Binding-site contacts:
Ligand atom C12 contacts residue PHE187 of chain 1.E at 3.6 Å (hydrophobic).
Ligand atom C1 contacts residue PHE187 of chain 1.E at 4.0 Å (hydrophobic).
Ligand atom C3 contacts residue PHE187 of chain 1.E at 3.5 Å (hydrophobic).
Ligand atom O18 contacts residue CYS320 of chain 1.E at 3.6 Å (h-bond).
Ligand atom O18 contacts residue CYS319 of chain 1.E at 2.7 Å (h-bond).
Ligand atom C11 contacts residue PHE187 of chain 1.E at 3.7 Å (hydrophobic).
Ligand atom O7 contacts residue PHE313 of chain 1.E at 3.4 Å.
Ligand atom O10 contacts residue PHE187 of chain 1.E at 3.6 Å.
Ligand atom C11 contacts residue CYS319 of chain 1.E at 3.9 Å (hydrophobic).
Ligand atom C13 contacts residue PHE187 of chain 1.E at 3.5 Å (hydrophobic).
Ligand atom C16 contacts residue CYS319 of chain 1.E at 3.8 Å (hydrophobic).
Ligand atom C17 contacts residue TRP194 of chain 1.E at 3.6 Å (hydrophobic).
Ligand atom C9 contacts residue PHE476 of chain 1.E at 4.0 Å (hydrophobic).
Ligand atom C1 contacts residue ASP474 of chain 1.E at 3.7 Å.
Ligand atom C11 contacts residue CYS318 of chain 1.E at 3.9 Å (hydrophobic).
Ligand atom C2 contacts residue PHE187 of chain 1.E at 3.5 Å (hydrophobic).
Ligand atom O7 contacts residue ASP474 of chain 1.E at 3.3 Å.
Ligand atom C15 contacts residue PHE482 of chain 1.E at 3.9 Å (hydrophobic).
Ligand atom C20 contacts residue LEU190 of chain 1.E at 4.0 Å (hydrophobic).
Ligand atom C17 contacts residue LEU190 of chain 1.E at 4.0 Å (hydrophobic).
Ligand atom C17 contacts residue MET191 of chain 1.E at 3.2 Å (hydrophobic).
Ligand atom C20 contacts residue MET141 of chain 1.E at 3.7 Å (hydrophobic).
Ligand atom C1 contacts residue CYS318 of chain 1.E at 3.9 Å (hydrophobic).
Ligand atom O10 contacts residue CYS318 of chain 1.E at 3.4 Å.
Ligand atom C11 contacts residue CYS320 of chain 1.E at 3.8 Å (hydrophobic).
Ligand atom C20 contacts residue VAL137 of chain 1.E at 3.5 Å (hydrophobic).
Ligand atom C1 contacts residue PHE476 of chain 1.E at 3.5 Å (hydrophobic).
Ligand atom C6 contacts residue ASP474 of chain 1.E at 4.0 Å.
Ligand atom C5 contacts residue PHE476 of chain 1.E at 3.7 Å (hydrophobic).
Ligand atom C19 contacts residue ASP474 of chain 1.E at 3.5 Å.
Ligand atom C17 contacts residue PHE187 of chain 1.E at 3.9 Å (hydrophobic).
Ligand atom O10 contacts residue CYS320 of chain 1.E at 3.3 Å (h-bond).
Ligand atom C6 contacts residue PHE476 of chain 1.E at 3.5 Å (hydrophobic).
Ligand atom O18 contacts residue CYS318 of chain 1.E at 3.5 Å.
Ligand atom C16 contacts residue THR261 of chain 1.E at 3.8 Å.
Ligand atom C2 contacts residue PHE476 of chain 1.E at 3.7 Å (hydrophobic).
Ligand atom C6 contacts residue PHE313 of chain 1.E at 3.8 Å (hydrophobic).
Ligand atom C8 contacts residue ASP474 of chain 1.E at 3.8 Å.
Ligand atom C3 contacts residue PHE476 of chain 1.E at 3.9 Å (hydrophobic).
Ligand atom C8 contacts residue PHE313 of chain 1.E at 3.6 Å (hydrophobic).

Sequence of chain 1.E:
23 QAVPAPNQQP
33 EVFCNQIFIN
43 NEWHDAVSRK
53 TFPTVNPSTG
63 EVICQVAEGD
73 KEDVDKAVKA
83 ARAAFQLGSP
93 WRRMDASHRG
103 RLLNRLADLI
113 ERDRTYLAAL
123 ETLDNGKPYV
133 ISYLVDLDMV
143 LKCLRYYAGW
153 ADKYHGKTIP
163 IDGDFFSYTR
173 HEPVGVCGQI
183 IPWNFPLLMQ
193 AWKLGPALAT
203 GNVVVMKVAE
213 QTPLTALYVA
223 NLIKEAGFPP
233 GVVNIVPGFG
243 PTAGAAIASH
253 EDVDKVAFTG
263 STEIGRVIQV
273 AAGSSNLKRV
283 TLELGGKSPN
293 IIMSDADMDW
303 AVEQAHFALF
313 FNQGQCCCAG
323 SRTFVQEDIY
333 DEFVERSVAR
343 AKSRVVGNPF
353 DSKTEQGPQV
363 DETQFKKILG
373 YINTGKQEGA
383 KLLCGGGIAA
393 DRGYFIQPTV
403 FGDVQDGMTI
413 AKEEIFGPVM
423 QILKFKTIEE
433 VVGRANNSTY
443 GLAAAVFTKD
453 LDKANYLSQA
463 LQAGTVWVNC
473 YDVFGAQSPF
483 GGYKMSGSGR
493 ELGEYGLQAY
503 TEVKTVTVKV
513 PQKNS

The protein below binds the small molecule below.
Small molecule (SMILES): CCCc1c(C)c2cc3c(C)c(C)oc3cc2oc1=O